Sequence of chain 1.A:
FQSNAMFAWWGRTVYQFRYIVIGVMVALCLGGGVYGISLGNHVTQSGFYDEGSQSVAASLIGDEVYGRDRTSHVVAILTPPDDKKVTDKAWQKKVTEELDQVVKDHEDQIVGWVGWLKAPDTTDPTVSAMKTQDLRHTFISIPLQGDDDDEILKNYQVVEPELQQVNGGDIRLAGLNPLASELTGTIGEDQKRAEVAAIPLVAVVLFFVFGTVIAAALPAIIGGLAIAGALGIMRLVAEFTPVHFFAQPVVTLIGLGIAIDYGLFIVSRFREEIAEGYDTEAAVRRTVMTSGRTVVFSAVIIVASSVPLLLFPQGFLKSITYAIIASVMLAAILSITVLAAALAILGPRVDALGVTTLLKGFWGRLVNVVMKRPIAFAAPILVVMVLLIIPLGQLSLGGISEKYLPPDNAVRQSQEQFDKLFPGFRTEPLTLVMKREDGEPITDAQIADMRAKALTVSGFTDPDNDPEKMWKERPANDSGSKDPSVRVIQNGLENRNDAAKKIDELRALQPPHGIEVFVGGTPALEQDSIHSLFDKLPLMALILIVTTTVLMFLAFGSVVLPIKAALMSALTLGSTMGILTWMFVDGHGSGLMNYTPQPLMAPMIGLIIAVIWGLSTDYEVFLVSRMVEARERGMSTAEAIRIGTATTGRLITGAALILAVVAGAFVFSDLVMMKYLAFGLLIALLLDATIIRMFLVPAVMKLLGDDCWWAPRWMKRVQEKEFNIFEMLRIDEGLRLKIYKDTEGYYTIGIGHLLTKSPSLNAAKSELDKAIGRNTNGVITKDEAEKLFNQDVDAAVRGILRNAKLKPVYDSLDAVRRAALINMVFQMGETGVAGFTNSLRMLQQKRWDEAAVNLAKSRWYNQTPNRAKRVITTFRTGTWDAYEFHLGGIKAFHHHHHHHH

This small molecule binds to this protein.
Small molecule (SMILES): CCCCCCCCCCCCOC[C@H]1O[C@H](O[C@H]2O[C@H](CO)[C@@H](O)[C@H](O)[C@H]2O)[C@H](O)[C@@H](O)[C@@H]1O

Binding-site contacts:
Ligand atom OAQ contacts residue TYR57 of chain 1.A at 3.5 Å.
Ligand atom CAX contacts residue LEU184 of chain 1.A at 4.0 Å (hydrophobic).
Ligand atom O4 contacts residue ASP77 of chain 1.A at 2.7 Å (salt-bridge).
Ligand atom CBI contacts residue THR192 of chain 1.A at 4.0 Å.
Ligand atom O1 contacts residue ASP71 of chain 1.A at 3.7 Å.
Ligand atom CAO contacts residue SER67 of chain 1.A at 3.8 Å.
Ligand atom CBE contacts residue GLN53 of chain 1.A at 3.9 Å.
Ligand atom CBF contacts residue LEU191 of chain 1.A at 4.0 Å (hydrophobic).
Ligand atom C2 contacts residue ASP71 of chain 1.A at 3.7 Å.
Ligand atom C4 contacts residue ASP77 of chain 1.A at 3.8 Å.
Ligand atom CBF contacts residue ILE440 of chain 1.A at 3.7 Å (hydrophobic).
Ligand atom C3 contacts residue ASP71 of chain 1.A at 3.7 Å.
Ligand atom CAZ contacts residue LEU184 of chain 1.A at 4.0 Å (hydrophobic).
Ligand atom CAT contacts residue ARG76 of chain 1.A at 3.5 Å.
Ligand atom CAV contacts residue ARG76 of chain 1.A at 3.4 Å.
Ligand atom OAU contacts residue ARG76 of chain 1.A at 3.3 Å (salt-bridge).
Ligand atom O3 contacts residue ASP77 of chain 1.A at 3.0 Å (salt-bridge).
Ligand atom CBI contacts residue HIS252 of chain 1.A at 3.9 Å.
Ligand atom CAV contacts residue ASP157 of chain 1.A at 3.6 Å.
Ligand atom CBF contacts residue PHE56 of chain 1.A at 4.0 Å (hydrophobic).
Ligand atom CAP contacts residue SER67 of chain 1.A at 3.5 Å.
Ligand atom CBC contacts residue ALA188 of chain 1.A at 3.8 Å (hydrophobic).
Ligand atom O6 contacts residue LEU184 of chain 1.A at 3.9 Å.
Ligand atom O3 contacts residue ASP71 of chain 1.A at 3.0 Å (salt-bridge).
Ligand atom CAY contacts residue ASP157 of chain 1.A at 3.9 Å.
Ligand atom CBA contacts residue GLN53 of chain 1.A at 3.7 Å.
Ligand atom OAW contacts residue ASP157 of chain 1.A at 2.8 Å (salt-bridge).
Ligand atom CAZ contacts residue GLN53 of chain 1.A at 3.4 Å.
Ligand atom OAW contacts residue ARG76 of chain 1.A at 2.2 Å (salt-bridge).
Ligand atom CBG contacts residue THR192 of chain 1.A at 3.7 Å.
Ligand atom C6 contacts residue LEU184 of chain 1.A at 3.6 Å (hydrophobic).
Ligand atom O2 contacts residue ASP71 of chain 1.A at 2.6 Å (salt-bridge).
Ligand atom OAS contacts residue LEU68 of chain 1.A at 3.6 Å.
Ligand atom CBC contacts residue LEU191 of chain 1.A at 4.0 Å (hydrophobic).
Ligand atom CAX contacts residue ASP157 of chain 1.A at 3.5 Å.
Ligand atom O3 contacts residue ARG514 of chain 1.A at 3.9 Å.
Ligand atom CBG contacts residue LEU191 of chain 1.A at 3.9 Å (hydrophobic).
Ligand atom O3 contacts residue ARG76 of chain 1.A at 3.9 Å.
Ligand atom CBD contacts residue ILE440 of chain 1.A at 3.5 Å (hydrophobic).
Ligand atom O2 contacts residue SER67 of chain 1.A at 3.8 Å.